Binding-site contacts:
Ligand atom O7 contacts residue GLN641 of chain 1.B at 3.3 Å (h-bond).
Ligand atom O7 contacts residue ASN613 of chain 1.B at 3.9 Å.
Ligand atom O5 contacts residue ASN613 of chain 1.B at 2.4 Å (h-bond).
Ligand atom O5 contacts residue GLN641 of chain 1.B at 4.4 Å.
Ligand atom C1 contacts residue GLN641 of chain 1.B at 3.7 Å.
Ligand atom C8 contacts residue ILE831 of chain 1.A at 3.8 Å (hydrophobic).
Ligand atom C6 contacts residue THR615 of chain 1.B at 4.1 Å.
Ligand atom N2 contacts residue ASN613 of chain 1.B at 3.0 Å (h-bond).
Ligand atom C7 contacts residue GLN641 of chain 1.B at 4.1 Å.
Ligand atom C4 contacts residue ASN613 of chain 1.B at 4.2 Å.
Ligand atom C7 contacts residue ASN613 of chain 1.B at 3.6 Å.
Ligand atom C2 contacts residue ASN613 of chain 1.B at 2.5 Å.
Ligand atom C3 contacts residue ASN613 of chain 1.B at 3.8 Å.
Ligand atom C1 contacts residue ASN613 of chain 1.B at 1.4 Å.
Ligand atom C5 contacts residue ASN613 of chain 1.B at 3.7 Å.
Ligand atom O5 contacts residue THR615 of chain 1.B at 4.2 Å.

Sequence of chain 1.A:
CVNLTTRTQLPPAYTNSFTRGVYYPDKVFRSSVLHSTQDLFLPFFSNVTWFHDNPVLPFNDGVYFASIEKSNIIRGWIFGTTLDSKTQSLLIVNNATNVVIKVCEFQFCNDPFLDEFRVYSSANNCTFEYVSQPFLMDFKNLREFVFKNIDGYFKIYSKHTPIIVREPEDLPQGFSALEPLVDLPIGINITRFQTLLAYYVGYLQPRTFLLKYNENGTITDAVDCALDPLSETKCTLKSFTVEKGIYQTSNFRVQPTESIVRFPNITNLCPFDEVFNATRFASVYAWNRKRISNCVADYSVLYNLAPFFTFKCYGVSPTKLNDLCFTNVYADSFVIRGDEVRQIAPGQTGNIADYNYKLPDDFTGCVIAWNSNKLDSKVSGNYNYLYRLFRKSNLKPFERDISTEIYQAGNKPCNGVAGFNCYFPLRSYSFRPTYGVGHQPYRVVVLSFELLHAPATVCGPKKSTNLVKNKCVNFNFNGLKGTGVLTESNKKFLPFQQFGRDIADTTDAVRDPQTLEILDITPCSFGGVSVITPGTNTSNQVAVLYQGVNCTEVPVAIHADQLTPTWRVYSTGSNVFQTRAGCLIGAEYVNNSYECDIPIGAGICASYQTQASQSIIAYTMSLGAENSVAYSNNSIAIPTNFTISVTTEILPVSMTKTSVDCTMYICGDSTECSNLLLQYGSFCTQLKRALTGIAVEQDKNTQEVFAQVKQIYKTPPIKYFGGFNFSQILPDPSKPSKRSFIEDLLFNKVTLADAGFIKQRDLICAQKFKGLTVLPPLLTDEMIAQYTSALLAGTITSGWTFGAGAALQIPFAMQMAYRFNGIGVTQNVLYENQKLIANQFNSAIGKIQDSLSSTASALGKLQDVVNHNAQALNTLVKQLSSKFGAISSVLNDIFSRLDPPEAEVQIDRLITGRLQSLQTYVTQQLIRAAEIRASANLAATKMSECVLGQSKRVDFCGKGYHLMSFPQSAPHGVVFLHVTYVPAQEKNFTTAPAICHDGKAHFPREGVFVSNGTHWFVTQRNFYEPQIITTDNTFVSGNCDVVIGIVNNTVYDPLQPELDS

The protein below binds the small molecule below.
Small molecule (SMILES): CC(=O)N[C@@H]1[C@@H](O)[C@H](O)[C@@H](CO)O[C@H]1O

Sequence of chain 1.B:
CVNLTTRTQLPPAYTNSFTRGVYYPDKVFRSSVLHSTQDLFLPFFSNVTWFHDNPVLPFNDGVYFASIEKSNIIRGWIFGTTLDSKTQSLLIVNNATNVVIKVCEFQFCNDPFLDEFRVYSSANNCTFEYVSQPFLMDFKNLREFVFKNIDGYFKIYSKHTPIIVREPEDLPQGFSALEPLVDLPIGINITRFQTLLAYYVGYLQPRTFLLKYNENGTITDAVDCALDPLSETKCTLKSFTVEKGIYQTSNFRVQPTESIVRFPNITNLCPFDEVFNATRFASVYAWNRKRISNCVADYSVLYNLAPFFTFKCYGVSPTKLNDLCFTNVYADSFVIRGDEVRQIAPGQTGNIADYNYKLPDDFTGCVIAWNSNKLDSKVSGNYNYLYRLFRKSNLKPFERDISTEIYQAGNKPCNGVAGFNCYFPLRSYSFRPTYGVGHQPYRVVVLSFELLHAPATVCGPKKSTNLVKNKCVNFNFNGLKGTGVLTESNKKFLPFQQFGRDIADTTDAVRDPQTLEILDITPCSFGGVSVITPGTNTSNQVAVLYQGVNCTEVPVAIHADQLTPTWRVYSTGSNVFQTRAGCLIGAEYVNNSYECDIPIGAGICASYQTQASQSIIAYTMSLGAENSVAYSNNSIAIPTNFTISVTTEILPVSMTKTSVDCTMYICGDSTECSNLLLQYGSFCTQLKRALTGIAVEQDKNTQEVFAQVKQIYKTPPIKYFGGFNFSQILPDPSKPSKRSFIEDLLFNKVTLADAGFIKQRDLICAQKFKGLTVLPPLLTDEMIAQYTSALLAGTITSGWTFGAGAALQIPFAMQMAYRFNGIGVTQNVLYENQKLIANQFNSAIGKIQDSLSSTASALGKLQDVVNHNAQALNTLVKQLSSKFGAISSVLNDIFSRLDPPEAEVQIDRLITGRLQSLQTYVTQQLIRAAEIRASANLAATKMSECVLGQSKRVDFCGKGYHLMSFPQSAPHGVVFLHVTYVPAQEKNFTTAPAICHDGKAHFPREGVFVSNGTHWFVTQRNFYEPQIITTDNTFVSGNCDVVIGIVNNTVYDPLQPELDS